Sequence of chain 1.D:
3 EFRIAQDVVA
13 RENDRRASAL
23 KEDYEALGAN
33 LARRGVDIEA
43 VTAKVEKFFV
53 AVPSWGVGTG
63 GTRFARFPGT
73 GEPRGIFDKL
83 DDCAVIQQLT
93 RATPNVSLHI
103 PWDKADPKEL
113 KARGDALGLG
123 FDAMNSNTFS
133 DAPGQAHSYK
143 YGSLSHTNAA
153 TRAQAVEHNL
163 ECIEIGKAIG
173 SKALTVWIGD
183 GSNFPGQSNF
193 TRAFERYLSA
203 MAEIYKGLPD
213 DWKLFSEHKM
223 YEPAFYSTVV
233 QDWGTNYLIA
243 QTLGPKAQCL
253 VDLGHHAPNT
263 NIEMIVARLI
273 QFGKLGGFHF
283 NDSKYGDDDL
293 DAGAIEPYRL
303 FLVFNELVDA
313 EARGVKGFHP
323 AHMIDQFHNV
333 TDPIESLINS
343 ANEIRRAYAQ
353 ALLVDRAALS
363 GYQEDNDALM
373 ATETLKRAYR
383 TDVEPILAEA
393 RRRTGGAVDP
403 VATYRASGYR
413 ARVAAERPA

Sequence of chain 1.C:
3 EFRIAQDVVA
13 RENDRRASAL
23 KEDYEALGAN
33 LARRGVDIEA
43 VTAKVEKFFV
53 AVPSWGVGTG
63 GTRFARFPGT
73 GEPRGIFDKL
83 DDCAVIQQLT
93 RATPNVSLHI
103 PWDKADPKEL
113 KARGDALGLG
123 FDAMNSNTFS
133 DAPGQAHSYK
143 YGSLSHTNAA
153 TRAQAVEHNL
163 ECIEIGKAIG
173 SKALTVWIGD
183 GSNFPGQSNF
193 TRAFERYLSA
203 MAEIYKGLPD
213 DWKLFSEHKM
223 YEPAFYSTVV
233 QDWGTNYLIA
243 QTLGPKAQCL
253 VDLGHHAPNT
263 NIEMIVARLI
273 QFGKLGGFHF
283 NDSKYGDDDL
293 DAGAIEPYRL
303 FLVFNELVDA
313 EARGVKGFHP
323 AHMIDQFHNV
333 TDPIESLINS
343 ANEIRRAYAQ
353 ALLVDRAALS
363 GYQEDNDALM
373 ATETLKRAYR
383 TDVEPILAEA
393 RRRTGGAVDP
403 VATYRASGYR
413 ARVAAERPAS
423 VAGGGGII

Binding-site contacts:
Ligand atom C3 contacts residue MN1 of chain 1.K at 3.4 Å.
Ligand atom O4 contacts residue HIS101 of chain 1.C at 3.0 Å (h-bond).
Ligand atom C2 contacts residue MN1 of chain 1.K at 3.2 Å.
Ligand atom O5 contacts residue ASP327 of chain 1.C at 3.0 Å (salt-bridge).
Ligand atom O2 contacts residue GLU219 of chain 1.C at 3.4 Å (salt-bridge).
Ligand atom C2 contacts residue HIS257 of chain 1.C at 3.7 Å.
Ligand atom C2 contacts residue ASP327 of chain 1.C at 3.8 Å.
Ligand atom C3 contacts residue GLU219 of chain 1.C at 3.5 Å.
Ligand atom O2 contacts residue ASP327 of chain 1.C at 3.1 Å (salt-bridge).
Ligand atom O2 contacts residue MN1 of chain 1.K at 2.4 Å.
Ligand atom O1 contacts residue ASP289 of chain 1.C at 3.2 Å (salt-bridge).
Ligand atom O2 contacts residue MN1 of chain 1.L at 2.3 Å.
Ligand atom C1 contacts residue MN1 of chain 1.L at 2.9 Å.
Ligand atom C3 contacts residue TRP179 of chain 1.C at 3.6 Å (hydrophobic).
Ligand atom O2 contacts residue ASP254 of chain 1.C at 3.3 Å (salt-bridge).
Ligand atom O1 contacts residue MN1 of chain 1.L at 2.0 Å.
Ligand atom C1 contacts residue PHE66 of chain 1.D at 3.5 Å (hydrophobic).
Ligand atom C4 contacts residue TRP179 of chain 1.C at 3.5 Å (hydrophobic).
Ligand atom C2 contacts residue MN1 of chain 1.L at 2.9 Å.
Ligand atom C6 contacts residue HIS101 of chain 1.C at 3.8 Å.
Ligand atom C2 contacts residue TRP179 of chain 1.C at 3.8 Å (hydrophobic).
Ligand atom O6 contacts residue TRP104 of chain 1.C at 3.8 Å.
Ligand atom C2 contacts residue GLU219 of chain 1.C at 3.9 Å.
Ligand atom O3 contacts residue GLU219 of chain 1.C at 2.7 Å (salt-bridge).
Ligand atom C1 contacts residue LYS221 of chain 1.C at 3.8 Å.
Ligand atom O6 contacts residue PHE329 of chain 1.C at 3.5 Å.
Ligand atom O3 contacts residue HIS281 of chain 1.C at 3.2 Å.
Ligand atom O2 contacts residue HIS257 of chain 1.C at 3.1 Å (h-bond).
Ligand atom O4 contacts residue TRP179 of chain 1.C at 3.6 Å.
Ligand atom O3 contacts residue MN1 of chain 1.K at 2.5 Å.
Ligand atom C6 contacts residue TRP57 of chain 1.C at 3.8 Å (hydrophobic).
Ligand atom C3 contacts residue ASP327 of chain 1.C at 3.8 Å.
Ligand atom C5 contacts residue ASP327 of chain 1.C at 3.5 Å.
Ligand atom C1 contacts residue TRP179 of chain 1.C at 3.4 Å (hydrophobic).
Ligand atom O1 contacts residue TRP179 of chain 1.C at 3.7 Å.
Ligand atom O1 contacts residue PHE66 of chain 1.D at 3.5 Å.
Ligand atom O3 contacts residue ASP327 of chain 1.C at 2.9 Å (salt-bridge).
Ligand atom O6 contacts residue PHE66 of chain 1.D at 3.7 Å.
Ligand atom O1 contacts residue LYS221 of chain 1.C at 2.6 Å (salt-bridge).
Ligand atom O1 contacts residue HIS257 of chain 1.C at 3.3 Å (h-bond).

The small molecule below binds the protein below.
Small molecule (SMILES): O=C(CO)[C@H](O)[C@H](O)[C@H](O)CO